Binding-site contacts:
Ligand atom O4 contacts residue PHE84 of chain 1.B at 4.3 Å.
Ligand atom C4 contacts residue ILE173 of chain 1.C at 4.5 Å (hydrophobic).
Ligand atom O3 contacts residue ILE173 of chain 1.C at 3.3 Å.
Ligand atom C5 contacts residue ILE173 of chain 1.C at 3.5 Å (hydrophobic).
Ligand atom C1 contacts residue LEU218 of chain 1.C at 4.2 Å (hydrophobic).
Ligand atom O2 contacts residue LEU218 of chain 1.C at 4.3 Å.
Ligand atom O4 contacts residue ARG147 of chain 1.B at 3.0 Å (salt-bridge).
Ligand atom O3 contacts residue ARG119 of chain 1.C at 2.8 Å (salt-bridge).
Ligand atom C3 contacts residue ILE67 of chain 1.B at 4.4 Å (hydrophobic).
Ligand atom O2 contacts residue ILE67 of chain 1.B at 4.1 Å.
Ligand atom C5 contacts residue GLU223 of chain 1.C at 3.8 Å.
Ligand atom C1 contacts residue VAL121 of chain 1.C at 4.4 Å (hydrophobic).
Ligand atom C1 contacts residue ASN194 of chain 1.B at 4.3 Å.
Ligand atom C5 contacts residue ARG147 of chain 1.B at 4.3 Å.
Ligand atom C3 contacts residue ILE173 of chain 1.C at 3.7 Å (hydrophobic).
Ligand atom O3 contacts residue GLU223 of chain 1.C at 3.0 Å (salt-bridge).
Ligand atom C3 contacts residue VAL121 of chain 1.C at 4.0 Å (hydrophobic).
Ligand atom O4 contacts residue ARG119 of chain 1.C at 3.5 Å (salt-bridge).
Ligand atom C4 contacts residue ILE67 of chain 1.B at 3.8 Å (hydrophobic).
Ligand atom C2 contacts residue GLU223 of chain 1.C at 4.2 Å.
Ligand atom C2 contacts residue LEU218 of chain 1.C at 3.7 Å (hydrophobic).
Ligand atom C3 contacts residue GLU223 of chain 1.C at 4.4 Å.
Ligand atom O2 contacts residue ASN194 of chain 1.B at 3.5 Å.
Ligand atom C4 contacts residue PHE84 of chain 1.B at 3.6 Å (hydrophobic).
Ligand atom O1 contacts residue ASN194 of chain 1.B at 4.1 Å.
Ligand atom C4 contacts residue GLU223 of chain 1.C at 4.1 Å.
Ligand atom O4 contacts residue ILE173 of chain 1.C at 3.5 Å.
Ligand atom O1 contacts residue ILE173 of chain 1.C at 4.1 Å.
Ligand atom O2 contacts residue TYR65 of chain 1.B at 3.4 Å.
Ligand atom C1 contacts residue TYR65 of chain 1.B at 4.3 Å (hydrophobic).
Ligand atom O1 contacts residue VAL121 of chain 1.C at 3.9 Å.
Ligand atom O1 contacts residue PHE216 of chain 1.C at 4.1 Å.
Ligand atom C5 contacts residue PHE84 of chain 1.B at 3.5 Å (hydrophobic).
Ligand atom C5 contacts residue ARG119 of chain 1.C at 3.8 Å.
Ligand atom O3 contacts residue PHE84 of chain 1.B at 3.4 Å.
Ligand atom C2 contacts residue ILE173 of chain 1.C at 3.9 Å (hydrophobic).

Sequence of chain 1.B:
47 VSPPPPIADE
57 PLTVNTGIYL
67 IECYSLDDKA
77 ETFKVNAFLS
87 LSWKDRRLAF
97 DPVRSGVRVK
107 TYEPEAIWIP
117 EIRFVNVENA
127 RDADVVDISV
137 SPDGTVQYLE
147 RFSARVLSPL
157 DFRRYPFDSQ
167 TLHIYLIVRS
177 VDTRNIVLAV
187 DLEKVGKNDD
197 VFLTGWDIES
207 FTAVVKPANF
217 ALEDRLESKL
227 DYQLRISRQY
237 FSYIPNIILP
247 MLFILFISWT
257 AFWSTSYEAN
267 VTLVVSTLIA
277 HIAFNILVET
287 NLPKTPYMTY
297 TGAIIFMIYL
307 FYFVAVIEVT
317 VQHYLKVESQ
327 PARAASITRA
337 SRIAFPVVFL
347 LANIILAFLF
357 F

The protein below binds the small molecule below.
Small molecule (SMILES): O=C(O)CCCC(=O)O

Sequence of chain 1.C:
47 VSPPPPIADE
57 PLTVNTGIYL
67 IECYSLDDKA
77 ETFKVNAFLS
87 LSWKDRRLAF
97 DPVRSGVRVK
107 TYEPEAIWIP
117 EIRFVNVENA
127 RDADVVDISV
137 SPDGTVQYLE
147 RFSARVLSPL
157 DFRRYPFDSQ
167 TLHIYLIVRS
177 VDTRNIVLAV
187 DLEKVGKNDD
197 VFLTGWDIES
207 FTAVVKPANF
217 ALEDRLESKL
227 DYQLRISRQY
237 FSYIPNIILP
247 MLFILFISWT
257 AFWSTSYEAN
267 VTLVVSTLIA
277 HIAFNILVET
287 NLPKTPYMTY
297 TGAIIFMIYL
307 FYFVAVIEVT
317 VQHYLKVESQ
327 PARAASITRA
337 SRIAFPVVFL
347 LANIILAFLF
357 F